Binding-site contacts:
Ligand atom O6 contacts residue GLU476 of chain 1.B at 2.8 Å (salt-bridge).
Ligand atom CAW contacts residue TYR200 of chain 1.B at 3.7 Å (hydrophobic).
Ligand atom OAC contacts residue HIS193 of chain 1.B at 3.3 Å (h-bond).
Ligand atom CAA contacts residue THR275 of chain 1.B at 3.8 Å.
Ligand atom O2 contacts residue TYR347 of chain 1.B at 4.0 Å.
Ligand atom O4 contacts residue TRP469 of chain 1.B at 2.7 Å (h-bond).
Ligand atom CAK contacts residue HIS193 of chain 1.B at 3.3 Å.
Ligand atom CAH contacts residue TYR347 of chain 1.B at 3.5 Å (hydrophobic).
Ligand atom C5 contacts residue GLU476 of chain 1.B at 3.8 Å.
Ligand atom C4 contacts residue GLN36 of chain 1.B at 3.9 Å.
Ligand atom CBI contacts residue TRP392 of chain 1.B at 4.0 Å (hydrophobic).
Ligand atom CBF contacts residue TRP392 of chain 1.B at 3.2 Å (hydrophobic).
Ligand atom O3 contacts residue HIS140 of chain 1.B at 3.7 Å.
Ligand atom NAP contacts residue HIS193 of chain 1.B at 3.9 Å.
Ligand atom C4 contacts residue GLU476 of chain 1.B at 3.2 Å.
Ligand atom O4 contacts residue GLN36 of chain 1.B at 3.3 Å (h-bond).
Ligand atom C2 contacts residue GLU420 of chain 1.B at 4.0 Å.
Ligand atom CAO contacts residue TRP392 of chain 1.B at 3.1 Å (hydrophobic).
Ligand atom C4 contacts residue TRP477 of chain 1.B at 4.0 Å (hydrophobic).
Ligand atom O3 contacts residue TRP469 of chain 1.B at 3.8 Å.
Ligand atom C6 contacts residue GLU476 of chain 1.B at 3.1 Å.
Ligand atom CAV contacts residue TYR200 of chain 1.B at 3.4 Å (hydrophobic).
Ligand atom O2 contacts residue GLU420 of chain 1.B at 2.9 Å (salt-bridge).
Ligand atom O3 contacts residue TRP477 of chain 1.B at 3.0 Å (h-bond).
Ligand atom C6 contacts residue PHE485 of chain 1.B at 3.1 Å (hydrophobic).
Ligand atom NAP contacts residue TYR200 of chain 1.B at 3.2 Å (h-bond).
Ligand atom C3 contacts residue TRP477 of chain 1.B at 4.0 Å (hydrophobic).
Ligand atom O2 contacts residue GLN186 of chain 1.B at 3.3 Å (h-bond).
Ligand atom C3 contacts residue TRP469 of chain 1.B at 3.8 Å (hydrophobic).
Ligand atom O4 contacts residue GLU476 of chain 1.B at 2.7 Å (salt-bridge).
Ligand atom C1 contacts residue TYR347 of chain 1.B at 4.0 Å (hydrophobic).
Ligand atom O6 contacts residue PHE485 of chain 1.B at 3.9 Å.
Ligand atom CAI contacts residue HIS193 of chain 1.B at 3.7 Å.
Ligand atom CAW contacts residue HIS193 of chain 1.B at 3.8 Å.
Ligand atom O3 contacts residue GLN36 of chain 1.B at 3.1 Å (h-bond).
Ligand atom C4 contacts residue TRP469 of chain 1.B at 3.7 Å (hydrophobic).
Ligand atom O1 contacts residue GLN186 of chain 1.B at 3.5 Å (h-bond).
Ligand atom C2 contacts residue GLN186 of chain 1.B at 3.9 Å.
Ligand atom CAN contacts residue THR189 of chain 1.B at 3.4 Å.
Ligand atom CAI contacts residue LEU199 of chain 1.B at 3.7 Å (hydrophobic).

This small molecule binds to this protein.
Small molecule (SMILES): C/C=C1/[C@@H](O[C@@H]2O[C@H](CO)[C@@H](O)[C@H](O)[C@H]2O)[N@@]2[C@H]3C[C@@]45c6ccccc6N[C@@H]4[C@@H]2C[C@@H]1[C@@H]3[C@H]5OC(C)=O

Sequence of chain 1.B:
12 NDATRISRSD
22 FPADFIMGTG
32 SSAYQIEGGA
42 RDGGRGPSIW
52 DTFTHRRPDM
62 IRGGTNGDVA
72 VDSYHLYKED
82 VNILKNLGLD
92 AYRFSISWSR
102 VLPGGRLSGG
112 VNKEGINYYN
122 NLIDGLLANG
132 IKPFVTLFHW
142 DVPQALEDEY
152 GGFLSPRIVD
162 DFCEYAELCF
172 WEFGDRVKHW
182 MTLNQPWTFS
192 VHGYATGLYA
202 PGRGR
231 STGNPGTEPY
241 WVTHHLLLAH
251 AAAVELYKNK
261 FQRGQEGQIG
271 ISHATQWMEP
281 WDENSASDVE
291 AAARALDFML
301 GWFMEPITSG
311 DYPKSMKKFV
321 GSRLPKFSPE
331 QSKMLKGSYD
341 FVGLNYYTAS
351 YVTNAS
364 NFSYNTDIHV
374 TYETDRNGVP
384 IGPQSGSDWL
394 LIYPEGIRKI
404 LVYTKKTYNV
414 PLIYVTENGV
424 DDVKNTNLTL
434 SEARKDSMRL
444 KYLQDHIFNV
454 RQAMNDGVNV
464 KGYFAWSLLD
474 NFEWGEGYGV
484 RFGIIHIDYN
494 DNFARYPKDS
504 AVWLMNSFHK